This small molecule binds to this protein.
Small molecule (SMILES): CC(=O)N[C@H]1[C@H](O[C@H]2[C@H](O)[C@@H](NC(C)=O)CO[C@@H]2CO)O[C@H](CO)[C@@H](O)[C@@H]1O

Binding-site contacts:
Ligand atom C4 contacts residue ASN154 of chain 60.F at 3.2 Å.
Ligand atom N2 contacts residue GLY150 of chain 60.F at 4.1 Å.
Ligand atom N2 contacts residue THR156 of chain 60.F at 4.3 Å.
Ligand atom O5 contacts residue ARG164 of chain 60.F at 4.3 Å.
Ligand atom O4 contacts residue THR156 of chain 60.F at 4.2 Å.
Ligand atom C1 contacts residue GLY150 of chain 60.F at 3.8 Å.
Ligand atom C8 contacts residue GLY157 of chain 60.F at 4.5 Å.
Ligand atom C2 contacts residue MET151 of chain 60.F at 4.1 Å (hydrophobic).
Ligand atom C8 contacts residue THR156 of chain 60.F at 2.9 Å.
Ligand atom O6 contacts residue THR156 of chain 60.F at 1.2 Å (h-bond).
Ligand atom O7 contacts residue THR156 of chain 60.F at 2.4 Å.
Ligand atom O7 contacts residue HIS148 of chain 60.F at 3.3 Å (h-bond).
Ligand atom C2 contacts residue HIS148 of chain 60.F at 4.2 Å.
Ligand atom C6 contacts residue GLY157 of chain 60.F at 4.2 Å.
Ligand atom C5 contacts residue ASN154 of chain 60.F at 2.1 Å.
Ligand atom C7 contacts residue MET151 of chain 60.F at 4.0 Å (hydrophobic).
Ligand atom C8 contacts residue HIS148 of chain 60.F at 1.2 Å.
Ligand atom O6 contacts residue ASN154 of chain 60.F at 2.4 Å (h-bond).
Ligand atom C7 contacts residue THR156 of chain 60.F at 3.4 Å.
Ligand atom O5 contacts residue ASN154 of chain 60.F at 2.4 Å (h-bond).
Ligand atom C2 contacts residue ASN154 of chain 60.F at 3.5 Å.
Ligand atom C7 contacts residue HIS148 of chain 60.F at 2.3 Å.
Ligand atom C3 contacts residue ASN154 of chain 60.F at 3.5 Å.
Ligand atom C2 contacts residue GLY150 of chain 60.F at 4.5 Å.
Ligand atom C4 contacts residue THR156 of chain 60.F at 4.1 Å.
Ligand atom C6 contacts residue ASP155 of chain 60.F at 4.3 Å.
Ligand atom O4 contacts residue ASN154 of chain 60.F at 3.5 Å (h-bond).
Ligand atom C8 contacts residue MET151 of chain 60.F at 4.1 Å (hydrophobic).
Ligand atom O5 contacts residue THR156 of chain 60.F at 3.8 Å.
Ligand atom C6 contacts residue ASN154 of chain 60.F at 3.0 Å.
Ligand atom C6 contacts residue THR156 of chain 60.F at 1.8 Å.
Ligand atom N2 contacts residue HIS148 of chain 60.F at 2.8 Å (h-bond).
Ligand atom C5 contacts residue THR156 of chain 60.F at 3.2 Å.
Ligand atom N2 contacts residue ASN154 of chain 60.F at 4.3 Å.
Ligand atom C1 contacts residue ASN154 of chain 60.F at 2.5 Å.
Ligand atom N2 contacts residue MET151 of chain 60.F at 3.4 Å.
Ligand atom O6 contacts residue ASP155 of chain 60.F at 4.2 Å.
Ligand atom C1 contacts residue MET151 of chain 60.F at 3.6 Å (hydrophobic).

Sequence of chain 60.F:
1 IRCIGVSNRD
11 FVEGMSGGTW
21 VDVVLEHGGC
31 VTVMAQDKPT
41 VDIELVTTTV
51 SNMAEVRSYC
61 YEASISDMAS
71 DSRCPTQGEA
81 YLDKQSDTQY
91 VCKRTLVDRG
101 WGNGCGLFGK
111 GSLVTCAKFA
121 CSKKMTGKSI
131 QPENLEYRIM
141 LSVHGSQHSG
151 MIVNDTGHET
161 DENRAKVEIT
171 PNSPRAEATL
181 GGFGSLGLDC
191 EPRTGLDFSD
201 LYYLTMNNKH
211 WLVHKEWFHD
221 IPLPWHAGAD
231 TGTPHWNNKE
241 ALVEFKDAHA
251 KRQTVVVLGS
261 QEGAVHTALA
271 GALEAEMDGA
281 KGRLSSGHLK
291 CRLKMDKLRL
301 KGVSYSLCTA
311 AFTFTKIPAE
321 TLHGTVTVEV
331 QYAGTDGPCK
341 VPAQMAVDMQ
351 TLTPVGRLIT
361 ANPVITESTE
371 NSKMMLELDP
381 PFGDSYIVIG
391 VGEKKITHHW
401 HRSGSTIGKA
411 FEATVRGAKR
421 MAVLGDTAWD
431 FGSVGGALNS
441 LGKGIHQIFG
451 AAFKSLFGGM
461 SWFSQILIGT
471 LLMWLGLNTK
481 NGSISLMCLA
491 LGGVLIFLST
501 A